Binding-site contacts:
Ligand atom C8 contacts residue MET125 of chain 1.A at 3.7 Å (hydrophobic).
Ligand atom C4 contacts residue TBY1 of chain 1.C at 4.0 Å.
Ligand atom C13 contacts residue MET205 of chain 1.A at 4.2 Å (hydrophobic).
Ligand atom C7 contacts residue VAL93 of chain 1.A at 4.1 Å (hydrophobic).
Ligand atom C11 contacts residue TBY1 of chain 1.C at 4.4 Å.
Ligand atom C3 contacts residue TBY1 of chain 1.C at 3.3 Å.
Ligand atom C12 contacts residue CYS89 of chain 1.A at 4.4 Å (hydrophobic).
Ligand atom C2 contacts residue VAL93 of chain 1.A at 4.3 Å (hydrophobic).
Ligand atom C3 contacts residue CYS89 of chain 1.A at 4.5 Å (hydrophobic).
Ligand atom C7 contacts residue LEU121 of chain 1.A at 4.3 Å (hydrophobic).
Ligand atom C10 contacts residue TBY1 of chain 1.C at 3.7 Å.
Ligand atom SN1 contacts residue CYS89 of chain 1.A at 2.0 Å.
Ligand atom C9 contacts residue HIS124 of chain 1.A at 4.3 Å.
Ligand atom C6 contacts residue MET125 of chain 1.A at 4.4 Å (hydrophobic).
Ligand atom C4 contacts residue TRP181 of chain 1.A at 3.8 Å (hydrophobic).
Ligand atom C3 contacts residue TRP181 of chain 1.A at 4.5 Å (hydrophobic).
Ligand atom C5 contacts residue PHE170 of chain 1.A at 3.8 Å (hydrophobic).
Ligand atom C5 contacts residue TYR188 of chain 1.A at 4.0 Å (hydrophobic).
Ligand atom C11 contacts residue MET125 of chain 1.A at 3.8 Å (hydrophobic).
Ligand atom C4 contacts residue TYR188 of chain 1.A at 3.9 Å (hydrophobic).
Ligand atom C8 contacts residue LEU121 of chain 1.A at 4.1 Å (hydrophobic).
Ligand atom C10 contacts residue CYS89 of chain 1.A at 3.3 Å (hydrophobic).
Ligand atom C6 contacts residue CYS89 of chain 1.A at 3.0 Å (hydrophobic).
Ligand atom C5 contacts residue TRP181 of chain 1.A at 3.5 Å (hydrophobic).
Ligand atom C9 contacts residue MET125 of chain 1.A at 4.5 Å (hydrophobic).
Ligand atom C2 contacts residue CYS89 of chain 1.A at 3.4 Å (hydrophobic).
Ligand atom C7 contacts residue CYS89 of chain 1.A at 4.2 Å (hydrophobic).
Ligand atom C5 contacts residue TBY1 of chain 1.C at 3.4 Å.
Ligand atom C13 contacts residue PHE163 of chain 1.A at 4.3 Å (hydrophobic).
Ligand atom C12 contacts residue MET205 of chain 1.A at 4.4 Å (hydrophobic).
Ligand atom C13 contacts residue TBY1 of chain 1.C at 3.7 Å.
Ligand atom C11 contacts residue CYS89 of chain 1.A at 3.6 Å (hydrophobic).
Ligand atom C13 contacts residue GLN167 of chain 1.A at 3.9 Å.
Ligand atom C9 contacts residue VAL93 of chain 1.A at 4.5 Å (hydrophobic).
Ligand atom C9 contacts residue LEU121 of chain 1.A at 4.0 Å (hydrophobic).
Ligand atom C4 contacts residue VAL93 of chain 1.A at 4.5 Å (hydrophobic).
Ligand atom C9 contacts residue TYR188 of chain 1.A at 4.1 Å (hydrophobic).

The protein below binds the small molecule below.
Small molecule (SMILES): CCCC[Sn](CCCC)CCCC

Sequence of chain 1.A:
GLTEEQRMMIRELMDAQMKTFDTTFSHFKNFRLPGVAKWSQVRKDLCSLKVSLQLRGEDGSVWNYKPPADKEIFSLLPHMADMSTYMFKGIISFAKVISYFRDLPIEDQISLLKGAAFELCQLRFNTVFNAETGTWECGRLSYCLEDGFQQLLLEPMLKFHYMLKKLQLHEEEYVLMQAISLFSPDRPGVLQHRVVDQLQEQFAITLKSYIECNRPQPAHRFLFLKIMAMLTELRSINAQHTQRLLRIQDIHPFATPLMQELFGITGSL